The small molecule below binds the protein below.
Small molecule (SMILES): Cc1cc(-c2ccnc(Nc3cnn(C)c3)n2)ccc1CNC(=O)N1CC(OC(C)C)C1

Sequence of chain 1.A:
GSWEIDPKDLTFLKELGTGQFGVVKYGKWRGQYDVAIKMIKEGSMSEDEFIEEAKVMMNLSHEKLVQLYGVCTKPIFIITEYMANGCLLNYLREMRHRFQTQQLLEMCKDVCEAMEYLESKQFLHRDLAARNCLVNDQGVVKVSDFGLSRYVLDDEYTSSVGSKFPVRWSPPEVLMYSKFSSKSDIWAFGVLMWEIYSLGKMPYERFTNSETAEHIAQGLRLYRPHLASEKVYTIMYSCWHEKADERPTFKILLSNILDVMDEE

Binding-site contacts:
Ligand atom C14 contacts residue TYR185 of chain 1.A at 3.2 Å (hydrophobic).
Ligand atom C23 contacts residue ALA62 of chain 1.A at 3.4 Å (hydrophobic).
Ligand atom C21 contacts residue LEU42 of chain 1.A at 3.2 Å (hydrophobic).
Ligand atom C18 contacts residue MET111 of chain 1.A at 3.6 Å (hydrophobic).
Ligand atom C22 contacts residue MET111 of chain 1.A at 3.3 Å (hydrophobic).
Ligand atom N5 contacts residue LEU42 of chain 1.A at 3.8 Å.
Ligand atom C4 contacts residue VAL50 of chain 1.A at 3.8 Å (hydrophobic).
Ligand atom C7 contacts residue VAL50 of chain 1.A at 3.6 Å (hydrophobic).
Ligand atom C19 contacts residue GLY114 of chain 1.A at 3.6 Å.
Ligand atom C16 contacts residue LYS64 of chain 1.A at 3.3 Å.
Ligand atom N2 contacts residue ASP173 of chain 1.A at 3.2 Å (salt-bridge).
Ligand atom C6 contacts residue THR44 of chain 1.A at 3.8 Å.
Ligand atom N7 contacts residue MET111 of chain 1.A at 3.0 Å (h-bond).
Ligand atom C9 contacts residue LYS64 of chain 1.A at 3.8 Å.
Ligand atom N4 contacts residue MET111 of chain 1.A at 2.7 Å (h-bond).
Ligand atom C17 contacts residue LYS64 of chain 1.A at 3.6 Å.
Ligand atom C5 contacts residue VAL50 of chain 1.A at 3.6 Å (hydrophobic).
Ligand atom C1 contacts residue LEU162 of chain 1.A at 3.5 Å (hydrophobic).
Ligand atom C10 contacts residue ASP173 of chain 1.A at 3.1 Å.
Ligand atom C23 contacts residue MET111 of chain 1.A at 3.8 Å (hydrophobic).
Ligand atom C14 contacts residue VAL180 of chain 1.A at 3.7 Å (hydrophobic).
Ligand atom N1 contacts residue GLY45 of chain 1.A at 3.5 Å.
Ligand atom O2 contacts residue LYS64 of chain 1.A at 3.1 Å (salt-bridge).
Ligand atom C22 contacts residue GLY114 of chain 1.A at 3.5 Å.
Ligand atom C22 contacts residue ALA112 of chain 1.A at 3.8 Å (hydrophobic).
Ligand atom N4 contacts residue TYR110 of chain 1.A at 3.5 Å.
Ligand atom C11 contacts residue ASP173 of chain 1.A at 3.2 Å.
Ligand atom C13 contacts residue ASN160 of chain 1.A at 3.7 Å.
Ligand atom N6 contacts residue GLY114 of chain 1.A at 3.8 Å.
Ligand atom C23 contacts residue GLU109 of chain 1.A at 3.3 Å.
Ligand atom C1 contacts residue ALA62 of chain 1.A at 3.7 Å (hydrophobic).
Ligand atom C19 contacts residue MET111 of chain 1.A at 3.3 Å (hydrophobic).
Ligand atom C9 contacts residue ASP173 of chain 1.A at 3.6 Å.
Ligand atom C15 contacts residue ASN160 of chain 1.A at 3.6 Å.
Ligand atom C6 contacts residue GLY43 of chain 1.A at 3.6 Å.
Ligand atom N7 contacts residue TYR110 of chain 1.A at 3.7 Å.
Ligand atom C23 contacts residue LEU162 of chain 1.A at 3.5 Å (hydrophobic).
Ligand atom C15 contacts residue ASP173 of chain 1.A at 3.6 Å.
Ligand atom C8 contacts residue GLY45 of chain 1.A at 3.6 Å.
Ligand atom C10 contacts residue PHE47 of chain 1.A at 3.8 Å (hydrophobic).